Sequence of chain 1.A:
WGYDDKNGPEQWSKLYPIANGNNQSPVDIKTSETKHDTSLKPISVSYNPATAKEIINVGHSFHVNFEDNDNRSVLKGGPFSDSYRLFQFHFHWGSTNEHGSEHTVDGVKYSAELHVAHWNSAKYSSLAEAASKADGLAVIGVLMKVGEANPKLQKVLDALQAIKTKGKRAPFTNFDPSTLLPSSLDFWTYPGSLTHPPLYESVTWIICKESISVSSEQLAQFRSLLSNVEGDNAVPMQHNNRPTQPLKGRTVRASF

Binding-site contacts:
Ligand atom F6 contacts residue LEU198 of chain 1.A at 3.4 Å.
Ligand atom F3 contacts residue HIS94 of chain 1.A at 3.8 Å.
Ligand atom C6 contacts residue PHE91 of chain 1.A at 3.8 Å (hydrophobic).
Ligand atom C11 contacts residue LEU198 of chain 1.A at 4.1 Å (hydrophobic).
Ligand atom F1 contacts residue GLN92 of chain 1.A at 2.8 Å.
Ligand atom F3 contacts residue LEU198 of chain 1.A at 3.6 Å.
Ligand atom F4 contacts residue LEU131 of chain 1.A at 4.0 Å.
Ligand atom C3 contacts residue GLN92 of chain 1.A at 3.1 Å.
Ligand atom C2 contacts residue GLN92 of chain 1.A at 3.3 Å.
Ligand atom O1 contacts residue HIS67 of chain 1.A at 3.5 Å (h-bond).
Ligand atom F2 contacts residue PHE91 of chain 1.A at 3.7 Å.
Ligand atom C2 contacts residue ASN69 of chain 1.A at 3.4 Å.
Ligand atom F1 contacts residue HIS94 of chain 1.A at 3.5 Å.
Ligand atom C11 contacts residue GLN92 of chain 1.A at 3.9 Å.
Ligand atom F1 contacts residue ALA121 of chain 1.A at 3.9 Å.
Ligand atom O1 contacts residue GLN92 of chain 1.A at 3.6 Å (h-bond).
Ligand atom F2 contacts residue LEU198 of chain 1.A at 3.5 Å.
Ligand atom C12 contacts residue ALA135 of chain 1.A at 4.0 Å (hydrophobic).
Ligand atom C1 contacts residue VAL62 of chain 1.A at 3.4 Å (hydrophobic).
Ligand atom C2 contacts residue HIS67 of chain 1.A at 2.5 Å.
Ligand atom C6 contacts residue GLN92 of chain 1.A at 3.4 Å.
Ligand atom C11 contacts residue PHE91 of chain 1.A at 4.1 Å (hydrophobic).
Ligand atom F5 contacts residue PRO202 of chain 1.A at 4.0 Å.
Ligand atom C11 contacts residue HIS94 of chain 1.A at 4.2 Å.
Ligand atom O1 contacts residue ASN69 of chain 1.A at 3.8 Å.
Ligand atom F6 contacts residue ALA135 of chain 1.A at 3.6 Å.
Ligand atom C3 contacts residue ASN69 of chain 1.A at 3.4 Å.
Ligand atom C4 contacts residue LEU131 of chain 1.A at 3.9 Å (hydrophobic).
Ligand atom C1 contacts residue HIS67 of chain 1.A at 1.5 Å.
Ligand atom C7 contacts residue PHE91 of chain 1.A at 4.1 Å (hydrophobic).
Ligand atom F6 contacts residue TYR204 of chain 1.A at 4.1 Å.
Ligand atom F3 contacts residue HIS200 of chain 1.A at 3.8 Å.
Ligand atom C5 contacts residue GLN92 of chain 1.A at 3.9 Å.
Ligand atom C1 contacts residue GLN92 of chain 1.A at 4.0 Å.
Ligand atom F1 contacts residue PHE91 of chain 1.A at 3.9 Å.
Ligand atom F2 contacts residue ALA121 of chain 1.A at 3.9 Å.
Ligand atom F4 contacts residue ALA135 of chain 1.A at 3.3 Å.
Ligand atom O2 contacts residue GLN92 of chain 1.A at 3.5 Å (h-bond).
Ligand atom C10 contacts residue LEU131 of chain 1.A at 4.1 Å (hydrophobic).
Ligand atom C4 contacts residue GLN92 of chain 1.A at 3.4 Å.

This small molecule binds to this protein.
Small molecule (SMILES): CCOCCOc1cc(C(F)(F)F)cc(C(F)(F)F)c1